Sequence of chain 1.C:
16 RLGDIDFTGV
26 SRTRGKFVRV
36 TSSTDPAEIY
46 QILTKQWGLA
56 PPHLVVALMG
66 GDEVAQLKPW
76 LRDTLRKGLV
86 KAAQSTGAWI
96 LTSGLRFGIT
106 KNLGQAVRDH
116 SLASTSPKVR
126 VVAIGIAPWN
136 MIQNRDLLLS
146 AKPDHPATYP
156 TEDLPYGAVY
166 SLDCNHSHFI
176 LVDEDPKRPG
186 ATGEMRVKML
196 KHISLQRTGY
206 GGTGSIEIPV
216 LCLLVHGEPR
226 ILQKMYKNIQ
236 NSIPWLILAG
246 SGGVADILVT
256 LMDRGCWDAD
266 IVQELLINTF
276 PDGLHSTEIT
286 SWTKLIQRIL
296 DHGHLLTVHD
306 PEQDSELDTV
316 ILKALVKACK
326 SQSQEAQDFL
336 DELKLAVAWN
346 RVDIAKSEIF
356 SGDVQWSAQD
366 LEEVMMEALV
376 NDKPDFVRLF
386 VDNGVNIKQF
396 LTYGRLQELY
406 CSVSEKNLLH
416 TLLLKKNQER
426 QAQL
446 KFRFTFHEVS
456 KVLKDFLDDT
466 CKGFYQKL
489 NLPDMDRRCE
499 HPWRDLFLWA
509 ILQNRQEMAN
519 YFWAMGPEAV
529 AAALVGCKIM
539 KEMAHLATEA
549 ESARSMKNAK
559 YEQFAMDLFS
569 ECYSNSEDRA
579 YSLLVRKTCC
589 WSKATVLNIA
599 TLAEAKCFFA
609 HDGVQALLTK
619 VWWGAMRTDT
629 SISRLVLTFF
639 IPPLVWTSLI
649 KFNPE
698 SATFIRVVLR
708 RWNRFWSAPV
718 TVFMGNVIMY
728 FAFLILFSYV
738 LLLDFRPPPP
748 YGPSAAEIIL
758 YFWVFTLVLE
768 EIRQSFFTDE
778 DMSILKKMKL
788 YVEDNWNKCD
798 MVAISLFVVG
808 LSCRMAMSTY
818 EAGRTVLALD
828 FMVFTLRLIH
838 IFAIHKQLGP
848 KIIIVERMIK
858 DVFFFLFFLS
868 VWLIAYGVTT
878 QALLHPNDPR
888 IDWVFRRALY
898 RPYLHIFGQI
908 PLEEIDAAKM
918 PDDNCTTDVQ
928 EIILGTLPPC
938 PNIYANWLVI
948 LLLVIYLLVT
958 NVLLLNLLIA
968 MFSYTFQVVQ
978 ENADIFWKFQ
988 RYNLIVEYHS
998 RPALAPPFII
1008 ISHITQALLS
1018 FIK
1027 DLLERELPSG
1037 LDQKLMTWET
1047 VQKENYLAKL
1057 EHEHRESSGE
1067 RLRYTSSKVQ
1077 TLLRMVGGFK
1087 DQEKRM

The protein below binds the small molecule below.
Small molecule (SMILES): C[C@@H]1CC[C@@]2(OC1)O[C@H]1C[C@H]3[C@@H]4CC=C5C[C@@H](OCC[C@H](CO)CO[C@@H]6O[C@H](CO)[C@@H](O[C@H]7O[C@H](CO)[C@@H](O)[C@H](O)[C@H]7O)[C@H](O)[C@H]6O)CC[C@]5(C)[C@H]4CC[C@]3(C)[C@H]1[C@@H]2C

Sequence of chain 1.D:
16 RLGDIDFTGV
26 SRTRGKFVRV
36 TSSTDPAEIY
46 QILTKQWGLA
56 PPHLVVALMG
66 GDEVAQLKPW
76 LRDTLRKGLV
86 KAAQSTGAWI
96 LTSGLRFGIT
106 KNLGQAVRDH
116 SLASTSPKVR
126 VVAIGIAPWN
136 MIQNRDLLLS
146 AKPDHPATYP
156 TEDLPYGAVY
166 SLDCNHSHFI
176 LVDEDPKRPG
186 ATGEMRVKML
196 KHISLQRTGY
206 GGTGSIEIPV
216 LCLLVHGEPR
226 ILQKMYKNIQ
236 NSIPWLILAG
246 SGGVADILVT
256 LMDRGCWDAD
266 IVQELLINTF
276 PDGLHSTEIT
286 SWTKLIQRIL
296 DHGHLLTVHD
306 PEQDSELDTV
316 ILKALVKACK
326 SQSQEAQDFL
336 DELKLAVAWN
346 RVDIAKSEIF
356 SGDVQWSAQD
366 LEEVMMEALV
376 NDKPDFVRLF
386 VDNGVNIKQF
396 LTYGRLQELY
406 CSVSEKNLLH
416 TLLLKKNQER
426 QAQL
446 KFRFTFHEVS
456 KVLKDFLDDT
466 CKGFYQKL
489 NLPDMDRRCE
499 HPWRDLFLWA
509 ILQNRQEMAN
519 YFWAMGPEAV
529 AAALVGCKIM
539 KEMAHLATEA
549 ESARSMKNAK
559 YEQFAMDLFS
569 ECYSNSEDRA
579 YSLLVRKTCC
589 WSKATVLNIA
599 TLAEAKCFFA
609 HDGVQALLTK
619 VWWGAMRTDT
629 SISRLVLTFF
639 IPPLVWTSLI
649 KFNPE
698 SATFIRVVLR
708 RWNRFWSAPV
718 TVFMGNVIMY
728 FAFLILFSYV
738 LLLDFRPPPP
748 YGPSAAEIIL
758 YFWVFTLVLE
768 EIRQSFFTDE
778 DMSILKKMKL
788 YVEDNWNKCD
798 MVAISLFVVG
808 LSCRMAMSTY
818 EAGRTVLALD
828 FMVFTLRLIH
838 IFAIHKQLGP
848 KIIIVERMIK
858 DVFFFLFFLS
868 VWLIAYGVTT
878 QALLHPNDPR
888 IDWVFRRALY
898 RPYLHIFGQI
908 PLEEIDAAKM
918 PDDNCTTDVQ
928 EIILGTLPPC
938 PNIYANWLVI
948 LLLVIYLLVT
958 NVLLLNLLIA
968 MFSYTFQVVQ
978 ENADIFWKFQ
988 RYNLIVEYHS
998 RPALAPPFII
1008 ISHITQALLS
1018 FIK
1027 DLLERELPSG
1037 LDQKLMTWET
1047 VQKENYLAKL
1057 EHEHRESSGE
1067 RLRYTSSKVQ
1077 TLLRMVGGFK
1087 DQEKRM

Binding-site contacts:
Ligand atom O8 contacts residue MET917 of chain 1.C at 2.5 Å (h-bond).
Ligand atom O5 contacts residue ALA914 of chain 1.C at 3.7 Å.
Ligand atom C42 contacts residue MET917 of chain 1.C at 3.6 Å (hydrophobic).
Ligand atom C27 contacts residue ASP889 of chain 1.D at 3.9 Å.
Ligand atom C42 contacts residue ALA914 of chain 1.C at 3.2 Å (hydrophobic).
Ligand atom C15 contacts residue TRP944 of chain 1.C at 3.5 Å (hydrophobic).
Ligand atom C2 contacts residue TYR900 of chain 1.D at 3.7 Å (hydrophobic).
Ligand atom C6 contacts residue LEU896 of chain 1.D at 4.0 Å (hydrophobic).
Ligand atom O8 contacts residue ALA914 of chain 1.C at 2.7 Å (h-bond).
Ligand atom O12 contacts residue TRP890 of chain 1.D at 2.5 Å (h-bond).
Ligand atom C5 contacts residue YUV1 of chain 1.X at 3.8 Å.
Ligand atom O1 contacts residue LEU896 of chain 1.D at 3.7 Å.
Ligand atom O12 contacts residue ARG887 of chain 1.D at 3.9 Å.
Ligand atom C11 contacts residue PHE892 of chain 1.D at 4.0 Å (hydrophobic).
Ligand atom C23 contacts residue TYR897 of chain 1.D at 4.0 Å (hydrophobic).
Ligand atom C26 contacts residue LEU948 of chain 1.C at 3.7 Å (hydrophobic).
Ligand atom C32 contacts residue ASP889 of chain 1.D at 3.3 Å.
Ligand atom C contacts residue LEU870 of chain 1.D at 3.6 Å (hydrophobic).
Ligand atom O10 contacts residue ALA915 of chain 1.C at 3.4 Å (h-bond).
Ligand atom C contacts residue SER867 of chain 1.D at 3.7 Å.
Ligand atom C23 contacts residue VAL951 of chain 1.C at 4.0 Å (hydrophobic).
Ligand atom C7 contacts residue LEU896 of chain 1.D at 3.8 Å (hydrophobic).
Ligand atom C31 contacts residue ASP889 of chain 1.D at 3.9 Å.
Ligand atom C18 contacts residue ILE947 of chain 1.C at 3.8 Å (hydrophobic).
Ligand atom C36 contacts residue ALA915 of chain 1.C at 4.0 Å (hydrophobic).
Ligand atom O13 contacts residue ASP889 of chain 1.D at 2.5 Å (salt-bridge).
Ligand atom C2 contacts residue LEU870 of chain 1.D at 3.9 Å (hydrophobic).
Ligand atom O3 contacts residue ASP889 of chain 1.D at 3.3 Å (salt-bridge).
Ligand atom O13 contacts residue TRP890 of chain 1.D at 3.3 Å (h-bond).
Ligand atom C11 contacts residue ASP889 of chain 1.D at 3.9 Å.
Ligand atom O8 contacts residue ALA915 of chain 1.C at 3.8 Å.
Ligand atom C11 contacts residue ARG893 of chain 1.D at 3.9 Å.
Ligand atom O contacts residue YUV1 of chain 1.X at 3.4 Å.
Ligand atom C10 contacts residue PHE892 of chain 1.D at 3.7 Å (hydrophobic).
Ligand atom C13 contacts residue ARG893 of chain 1.D at 3.9 Å.
Ligand atom C32 contacts residue TRP890 of chain 1.D at 3.5 Å (hydrophobic).
Ligand atom C42 contacts residue ALA915 of chain 1.C at 3.2 Å (hydrophobic).
Ligand atom C33 contacts residue TRP890 of chain 1.D at 3.6 Å (hydrophobic).
Ligand atom C16 contacts residue TRP944 of chain 1.C at 3.4 Å (hydrophobic).
Ligand atom C3 contacts residue TYR900 of chain 1.D at 3.9 Å (hydrophobic).